Sequence of chain 12.V:
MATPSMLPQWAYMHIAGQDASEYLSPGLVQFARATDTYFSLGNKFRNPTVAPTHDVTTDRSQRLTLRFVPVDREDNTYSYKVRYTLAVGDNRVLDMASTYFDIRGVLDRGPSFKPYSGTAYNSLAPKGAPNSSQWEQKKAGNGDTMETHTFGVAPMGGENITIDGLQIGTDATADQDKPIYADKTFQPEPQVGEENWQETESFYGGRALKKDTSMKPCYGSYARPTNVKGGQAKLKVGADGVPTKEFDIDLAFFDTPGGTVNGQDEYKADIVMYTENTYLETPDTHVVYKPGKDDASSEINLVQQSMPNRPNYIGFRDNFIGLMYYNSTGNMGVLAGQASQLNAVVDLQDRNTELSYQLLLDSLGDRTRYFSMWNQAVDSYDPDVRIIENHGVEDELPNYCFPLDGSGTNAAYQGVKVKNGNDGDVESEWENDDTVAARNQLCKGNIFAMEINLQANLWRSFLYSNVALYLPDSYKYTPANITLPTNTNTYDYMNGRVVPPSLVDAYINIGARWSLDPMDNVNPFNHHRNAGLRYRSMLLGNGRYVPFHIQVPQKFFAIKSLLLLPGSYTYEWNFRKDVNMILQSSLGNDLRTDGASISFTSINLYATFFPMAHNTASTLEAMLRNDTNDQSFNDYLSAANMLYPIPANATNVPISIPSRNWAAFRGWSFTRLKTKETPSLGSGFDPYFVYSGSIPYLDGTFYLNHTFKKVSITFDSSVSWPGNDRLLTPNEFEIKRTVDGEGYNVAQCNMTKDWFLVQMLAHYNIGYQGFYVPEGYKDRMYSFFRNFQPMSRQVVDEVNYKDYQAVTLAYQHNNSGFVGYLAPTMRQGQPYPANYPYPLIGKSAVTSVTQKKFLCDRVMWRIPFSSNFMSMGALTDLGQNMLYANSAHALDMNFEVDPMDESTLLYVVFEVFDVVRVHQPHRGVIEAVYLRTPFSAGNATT

Binding-site contacts:
Ligand atom CG2 contacts residue TYR636 of chain 12.X at 3.8 Å (hydrophobic).
Ligand atom OD1 contacts residue GLY667 of chain 12.X at 3.3 Å (h-bond).
Ligand atom CB contacts residue GLU911 of chain 12.X at 3.6 Å.
Ligand atom C contacts residue ARG666 of chain 12.X at 3.7 Å.
Ligand atom CD1 contacts residue ARG33 of chain 12.V at 3.8 Å.
Ligand atom N contacts residue GLY42 of chain 12.V at 3.5 Å (h-bond).
Ligand atom C contacts residue ASN634 of chain 12.X at 3.8 Å.
Ligand atom O contacts residue ASN43 of chain 12.V at 3.6 Å.
Ligand atom OD1 contacts residue ARG666 of chain 12.X at 3.7 Å.
Ligand atom O contacts residue GLY42 of chain 12.V at 3.5 Å.
Ligand atom CD1 contacts residue SER21 of chain 12.V at 3.4 Å.
Ligand atom OG contacts residue PHE45 of chain 12.V at 3.3 Å (h-bond).
Ligand atom CD1 contacts residue ARG666 of chain 12.X at 3.9 Å.
Ligand atom CB contacts residue ALA874 of chain 12.X at 3.9 Å (hydrophobic).
Ligand atom CB contacts residue GLY42 of chain 12.V at 3.7 Å.
Ligand atom CG contacts residue GLY667 of chain 12.X at 3.7 Å.
Ligand atom CG contacts residue GLU911 of chain 12.X at 3.5 Å.
Ligand atom CB contacts residue ASN47 of chain 12.V at 3.7 Å.
Ligand atom OD2 contacts residue GLY667 of chain 12.X at 3.7 Å.
Ligand atom CB contacts residue ARG666 of chain 12.X at 3.9 Å.
Ligand atom CE1 contacts residue ARG46 of chain 12.V at 3.7 Å.
Ligand atom N contacts residue ALA874 of chain 12.X at 3.8 Å.
Ligand atom N contacts residue ARG666 of chain 12.X at 3.4 Å (salt-bridge).
Ligand atom N contacts residue GLY873 of chain 12.X at 3.8 Å.
Ligand atom OG contacts residue ARG46 of chain 12.V at 3.2 Å.
Ligand atom N contacts residue SER871 of chain 12.X at 3.6 Å.
Ligand atom O contacts residue ASN634 of chain 12.X at 3.0 Å (h-bond).
Ligand atom CD2 contacts residue ALA20 of chain 12.V at 3.8 Å (hydrophobic).
Ligand atom N contacts residue ARG666 of chain 12.X at 3.4 Å.
Ligand atom OD1 contacts residue ASN634 of chain 12.X at 3.2 Å (h-bond).
Ligand atom CG contacts residue ASN634 of chain 12.X at 3.9 Å.
Ligand atom O contacts residue ALA874 of chain 12.X at 3.7 Å.
Ligand atom N contacts residue ARG46 of chain 12.V at 3.9 Å.
Ligand atom OD2 contacts residue PRO864 of chain 12.X at 3.6 Å.
Ligand atom O contacts residue ARG46 of chain 12.V at 3.9 Å.
Ligand atom CB contacts residue PHE913 of chain 12.X at 3.9 Å (hydrophobic).
Ligand atom OD2 contacts residue GLU911 of chain 12.X at 3.4 Å (salt-bridge).
Ligand atom CA contacts residue ARG666 of chain 12.X at 3.6 Å.
Ligand atom ND2 contacts residue THR49 of chain 12.V at 3.9 Å.
Ligand atom CD1 contacts residue ARG46 of chain 12.V at 3.9 Å.

This small molecule binds to this protein.
Small molecule (SMILES): CC[C@H](C)[C@H](NC(=O)[C@@H](N)CC(=O)O)C(=O)N[C@@H](CC(N)=O)C(=O)N[C@@H](Cc1ccccc1)C(=O)N[C@@H](CO)C(=O)N[C@@H](CO)C(=O)N[C@H](C=O)CC(C)C

Sequence of chain 12.X:
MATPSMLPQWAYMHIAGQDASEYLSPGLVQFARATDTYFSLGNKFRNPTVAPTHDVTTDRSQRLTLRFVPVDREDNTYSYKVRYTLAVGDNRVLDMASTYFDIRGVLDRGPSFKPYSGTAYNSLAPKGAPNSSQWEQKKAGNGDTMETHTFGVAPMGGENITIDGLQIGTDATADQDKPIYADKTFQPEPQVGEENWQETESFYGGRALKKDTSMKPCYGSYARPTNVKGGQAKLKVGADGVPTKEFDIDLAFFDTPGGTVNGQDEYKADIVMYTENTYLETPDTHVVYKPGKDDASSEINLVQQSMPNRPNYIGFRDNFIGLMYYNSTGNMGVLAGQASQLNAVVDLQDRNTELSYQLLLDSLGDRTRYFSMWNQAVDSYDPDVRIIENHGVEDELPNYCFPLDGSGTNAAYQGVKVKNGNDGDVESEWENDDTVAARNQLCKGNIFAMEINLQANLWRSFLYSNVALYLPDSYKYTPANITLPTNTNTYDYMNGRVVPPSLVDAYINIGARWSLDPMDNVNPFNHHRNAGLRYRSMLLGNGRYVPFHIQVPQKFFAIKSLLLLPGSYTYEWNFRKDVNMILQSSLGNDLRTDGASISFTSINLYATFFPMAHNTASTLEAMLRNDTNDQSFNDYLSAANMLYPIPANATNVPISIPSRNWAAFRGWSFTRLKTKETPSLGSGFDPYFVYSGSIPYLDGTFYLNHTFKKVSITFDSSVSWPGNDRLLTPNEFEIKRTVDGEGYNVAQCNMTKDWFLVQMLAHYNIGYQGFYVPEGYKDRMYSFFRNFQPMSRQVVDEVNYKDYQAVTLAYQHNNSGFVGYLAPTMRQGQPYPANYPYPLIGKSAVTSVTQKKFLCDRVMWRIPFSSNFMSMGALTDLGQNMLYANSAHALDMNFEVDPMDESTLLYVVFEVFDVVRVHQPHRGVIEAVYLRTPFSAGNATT